Sequence of chain 15.A:
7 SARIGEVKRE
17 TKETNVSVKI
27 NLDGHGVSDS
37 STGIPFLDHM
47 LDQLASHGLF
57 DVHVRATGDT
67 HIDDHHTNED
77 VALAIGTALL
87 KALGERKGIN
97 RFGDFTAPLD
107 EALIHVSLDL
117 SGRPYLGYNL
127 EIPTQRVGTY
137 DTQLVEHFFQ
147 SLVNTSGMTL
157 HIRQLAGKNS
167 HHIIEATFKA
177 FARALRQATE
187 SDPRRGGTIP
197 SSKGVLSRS

Sequence of chain 11.A:
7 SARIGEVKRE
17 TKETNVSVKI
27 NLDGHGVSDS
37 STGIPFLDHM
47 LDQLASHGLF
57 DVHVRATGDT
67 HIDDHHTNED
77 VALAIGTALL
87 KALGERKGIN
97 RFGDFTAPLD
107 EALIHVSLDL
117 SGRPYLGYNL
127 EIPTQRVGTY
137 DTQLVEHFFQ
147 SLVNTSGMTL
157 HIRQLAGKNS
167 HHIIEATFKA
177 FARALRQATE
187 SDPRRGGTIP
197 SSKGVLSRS

Binding-site contacts:
Ligand atom O10 contacts residue ARG119 of chain 17.A at 3.0 Å (salt-bridge).
Ligand atom P9 contacts residue SER197 of chain 17.A at 3.8 Å.
Ligand atom C5 contacts residue MN1 of chain 17.B at 3.3 Å.
Ligand atom C5 contacts residue HIS71 of chain 11.A at 3.2 Å.
Ligand atom C3 contacts residue MN1 of chain 17.B at 3.2 Å.
Ligand atom P9 contacts residue ARG97 of chain 17.A at 3.7 Å.
Ligand atom C5 contacts residue MN1 of chain 17.C at 3.3 Å.
Ligand atom O13 contacts residue MN1 of chain 17.C at 2.4 Å.
Ligand atom O12 contacts residue SER197 of chain 17.A at 2.6 Å (h-bond).
Ligand atom O13 contacts residue GLU19 of chain 11.A at 2.7 Å (salt-bridge).
Ligand atom P9 contacts residue ARG119 of chain 17.A at 3.9 Å.
Ligand atom N1 contacts residue GLU171 of chain 15.A at 3.1 Å (salt-bridge).
Ligand atom N2 contacts residue GLU171 of chain 15.A at 3.8 Å.
Ligand atom C3 contacts residue GLU75 of chain 11.A at 3.8 Å.
Ligand atom C6 contacts residue MN1 of chain 17.C at 3.5 Å.
Ligand atom C8 contacts residue GLU171 of chain 15.A at 3.5 Å.
Ligand atom C7 contacts residue GLU19 of chain 11.A at 3.4 Å.
Ligand atom C5 contacts residue HIS72 of chain 11.A at 3.6 Å.
Ligand atom C3 contacts residue LEU105 of chain 15.A at 3.8 Å (hydrophobic).
Ligand atom C6 contacts residue GLU171 of chain 15.A at 3.1 Å.
Ligand atom C5 contacts residue HIS168 of chain 15.A at 3.9 Å.
Ligand atom N1 contacts residue HIS72 of chain 11.A at 3.3 Å (h-bond).
Ligand atom O12 contacts residue ARG97 of chain 17.A at 2.8 Å (salt-bridge).
Ligand atom O11 contacts residue LYS199 of chain 17.A at 2.7 Å (salt-bridge).
Ligand atom N4 contacts residue HIS168 of chain 15.A at 3.3 Å (h-bond).
Ligand atom O10 contacts residue LYS175 of chain 15.A at 2.7 Å (salt-bridge).
Ligand atom N2 contacts residue MN1 of chain 17.C at 3.2 Å.
Ligand atom N4 contacts residue GLU75 of chain 11.A at 3.1 Å (salt-bridge).
Ligand atom O10 contacts residue ARG97 of chain 17.A at 2.8 Å (salt-bridge).
Ligand atom O13 contacts residue HIS45 of chain 15.A at 3.3 Å (h-bond).
Ligand atom C7 contacts residue MN1 of chain 17.C at 3.5 Å.
Ligand atom O11 contacts residue ARG119 of chain 17.A at 2.8 Å (salt-bridge).
Ligand atom O13 contacts residue HIS72 of chain 11.A at 3.1 Å (h-bond).
Ligand atom N4 contacts residue MN1 of chain 17.B at 2.2 Å.
Ligand atom N4 contacts residue HIS71 of chain 11.A at 3.0 Å (h-bond).
Ligand atom O13 contacts residue GLU171 of chain 15.A at 3.5 Å (salt-bridge).
Ligand atom N1 contacts residue MN1 of chain 17.C at 2.3 Å.
Ligand atom C5 contacts residue HIS167 of chain 15.A at 3.3 Å.
Ligand atom C7 contacts residue GLU171 of chain 15.A at 3.5 Å.
Ligand atom N1 contacts residue HIS167 of chain 15.A at 3.1 Å (h-bond).

The protein below binds the small molecule below.
Small molecule (SMILES): O=P(O)(O)C[C@@H](O)Cn1cncn1

Sequence of chain 17.A:
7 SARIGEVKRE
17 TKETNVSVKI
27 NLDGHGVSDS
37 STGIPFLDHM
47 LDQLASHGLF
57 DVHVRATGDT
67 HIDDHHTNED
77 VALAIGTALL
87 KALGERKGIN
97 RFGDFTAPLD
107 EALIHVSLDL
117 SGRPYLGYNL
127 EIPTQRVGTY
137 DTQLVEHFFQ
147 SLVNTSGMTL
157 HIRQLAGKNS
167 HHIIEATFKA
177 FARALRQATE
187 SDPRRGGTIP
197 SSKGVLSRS